Binding-site contacts:
Ligand atom C21 contacts residue RQ31 of chain 1.J at 0.4 Å.
Ligand atom C21 contacts residue TYR140 of chain 1.C at 3.5 Å (hydrophobic).
Ligand atom C16 contacts residue RQ31 of chain 1.J at 0.4 Å.
Ligand atom C12 contacts residue RQ31 of chain 1.J at 0.7 Å.
Ligand atom C23 contacts residue RQ31 of chain 1.J at 0.2 Å.
Ligand atom C6 contacts residue RQ31 of chain 1.J at 0.3 Å.
Ligand atom O19 contacts residue RQ31 of chain 1.J at 0.3 Å (h-bond).
Ligand atom O31 contacts residue THR134 of chain 1.A at 3.4 Å (h-bond).
Ligand atom N9 contacts residue RQ31 of chain 1.J at 0.7 Å (h-bond).
Ligand atom C10 contacts residue RQ31 of chain 1.J at 0.4 Å.
Ligand atom C3 contacts residue RQ31 of chain 1.J at 0.6 Å.
Ligand atom C21 contacts residue TRP36 of chain 1.B at 3.3 Å (hydrophobic).
Ligand atom C22 contacts residue RQ31 of chain 1.J at 0.4 Å.
Ligand atom C15 contacts residue RQ31 of chain 1.J at 0.4 Å.
Ligand atom C14 contacts residue RQ31 of chain 1.J at 0.5 Å.
Ligand atom C27 contacts residue RQ31 of chain 1.J at 2.5 Å.
Ligand atom C8 contacts residue RQ31 of chain 1.J at 0.6 Å.
Ligand atom C18 contacts residue RQ31 of chain 1.J at 0.7 Å.
Ligand atom C4 contacts residue ASN107 of chain 1.B at 3.3 Å.
Ligand atom C4 contacts residue RQ31 of chain 1.J at 0.5 Å.
Ligand atom C20 contacts residue RQ31 of chain 1.J at 0.2 Å.
Ligand atom C13 contacts residue RQ31 of chain 1.J at 0.5 Å.
Ligand atom O28 contacts residue THR134 of chain 1.A at 2.5 Å (h-bond).
Ligand atom C5 contacts residue RQ31 of chain 1.J at 0.4 Å.
Ligand atom N29 contacts residue THR134 of chain 1.A at 2.8 Å (h-bond).
Ligand atom O30 contacts residue THR134 of chain 1.A at 3.0 Å (h-bond).
Ligand atom O24 contacts residue RQ31 of chain 1.J at 0.4 Å (h-bond).
Ligand atom O11 contacts residue RQ31 of chain 1.J at 0.2 Å (h-bond).
Ligand atom C26 contacts residue RQ31 of chain 1.J at 1.3 Å.
Ligand atom C22 contacts residue THR137 of chain 1.C at 3.1 Å.
Ligand atom O25 contacts residue RQ31 of chain 1.J at 0.3 Å (h-bond).
Ligand atom C7 contacts residue RQ31 of chain 1.J at 0.5 Å.
Ligand atom C1 contacts residue RQ31 of chain 1.J at 0.5 Å.
Ligand atom C17 contacts residue RQ31 of chain 1.J at 0.6 Å.
Ligand atom C2 contacts residue RQ31 of chain 1.J at 0.5 Å.
Ligand atom O30 contacts residue ALA130 of chain 1.A at 3.2 Å (h-bond).
Ligand atom O11 contacts residue LYS99 of chain 1.A at 3.1 Å.
Ligand atom C14 contacts residue ARG141 of chain 1.C at 3.4 Å.
Ligand atom O19 contacts residue PRO95 of chain 1.C at 3.4 Å.
Ligand atom O30 contacts residue SER131 of chain 1.A at 3.0 Å.

Sequence of chain 1.C:
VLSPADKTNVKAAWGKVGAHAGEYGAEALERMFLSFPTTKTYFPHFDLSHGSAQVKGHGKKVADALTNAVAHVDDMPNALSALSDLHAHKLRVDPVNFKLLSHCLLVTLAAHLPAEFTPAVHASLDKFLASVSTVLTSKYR

Sequence of chain 1.B:
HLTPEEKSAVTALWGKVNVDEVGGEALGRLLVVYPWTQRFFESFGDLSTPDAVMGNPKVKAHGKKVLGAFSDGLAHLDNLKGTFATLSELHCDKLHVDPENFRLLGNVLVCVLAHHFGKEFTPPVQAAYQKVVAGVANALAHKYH

Sequence of chain 1.A:
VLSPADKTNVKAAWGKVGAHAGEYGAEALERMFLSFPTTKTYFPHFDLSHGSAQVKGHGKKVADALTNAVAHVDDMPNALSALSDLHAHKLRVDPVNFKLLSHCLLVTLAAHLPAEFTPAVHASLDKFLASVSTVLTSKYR

This small molecule binds to this protein.
Small molecule (SMILES): Cc1cc(C)cc(NC(=O)Cc2ccc(OC(C)(C)C(=O)OCCO[N+](=O)[O-])cc2)c1